Sequence of chain 38.L:
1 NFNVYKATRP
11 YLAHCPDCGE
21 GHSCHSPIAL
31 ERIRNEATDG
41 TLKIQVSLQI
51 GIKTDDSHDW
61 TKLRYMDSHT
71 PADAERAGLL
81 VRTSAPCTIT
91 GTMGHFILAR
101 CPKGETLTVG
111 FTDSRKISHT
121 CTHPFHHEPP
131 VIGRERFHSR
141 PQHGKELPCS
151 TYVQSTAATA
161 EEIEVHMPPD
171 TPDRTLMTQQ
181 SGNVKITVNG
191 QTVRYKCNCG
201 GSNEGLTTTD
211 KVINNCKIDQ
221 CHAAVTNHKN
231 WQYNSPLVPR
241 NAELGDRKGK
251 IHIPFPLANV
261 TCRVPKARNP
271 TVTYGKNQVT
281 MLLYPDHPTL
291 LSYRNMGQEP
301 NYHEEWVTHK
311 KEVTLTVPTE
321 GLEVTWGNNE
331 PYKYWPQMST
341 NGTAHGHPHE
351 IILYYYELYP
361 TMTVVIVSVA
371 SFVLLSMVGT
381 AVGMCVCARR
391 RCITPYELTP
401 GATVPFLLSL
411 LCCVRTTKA

Binding-site contacts:
Ligand atom O5 contacts residue ASN259 of chain 38.L at 2.3 Å (h-bond).
Ligand atom C4 contacts residue ASN259 of chain 38.L at 4.2 Å.
Ligand atom C2 contacts residue ASN259 of chain 38.L at 2.4 Å.
Ligand atom C1 contacts residue ASN259 of chain 38.L at 1.4 Å.
Ligand atom O7 contacts residue THR116 of chain 38.K at 3.9 Å.
Ligand atom O7 contacts residue LYS181 of chain 38.K at 4.3 Å.
Ligand atom C3 contacts residue ASN259 of chain 38.L at 3.8 Å.
Ligand atom C7 contacts residue ASN259 of chain 38.L at 3.1 Å.
Ligand atom C8 contacts residue ASN259 of chain 38.L at 4.4 Å.
Ligand atom O7 contacts residue ASN259 of chain 38.L at 2.9 Å (h-bond).
Ligand atom C5 contacts residue ASN259 of chain 38.L at 3.7 Å.
Ligand atom N2 contacts residue ASN259 of chain 38.L at 2.9 Å (h-bond).
Ligand atom O6 contacts residue ASN259 of chain 38.L at 4.2 Å.
Ligand atom C8 contacts residue LYS181 of chain 38.K at 4.3 Å.

This small molecule binds to this protein.
Small molecule (SMILES): CC(=O)N[C@@H]1[C@@H](O)[C@H](O)[C@@H](CO)O[C@H]1O

Sequence of chain 38.K:
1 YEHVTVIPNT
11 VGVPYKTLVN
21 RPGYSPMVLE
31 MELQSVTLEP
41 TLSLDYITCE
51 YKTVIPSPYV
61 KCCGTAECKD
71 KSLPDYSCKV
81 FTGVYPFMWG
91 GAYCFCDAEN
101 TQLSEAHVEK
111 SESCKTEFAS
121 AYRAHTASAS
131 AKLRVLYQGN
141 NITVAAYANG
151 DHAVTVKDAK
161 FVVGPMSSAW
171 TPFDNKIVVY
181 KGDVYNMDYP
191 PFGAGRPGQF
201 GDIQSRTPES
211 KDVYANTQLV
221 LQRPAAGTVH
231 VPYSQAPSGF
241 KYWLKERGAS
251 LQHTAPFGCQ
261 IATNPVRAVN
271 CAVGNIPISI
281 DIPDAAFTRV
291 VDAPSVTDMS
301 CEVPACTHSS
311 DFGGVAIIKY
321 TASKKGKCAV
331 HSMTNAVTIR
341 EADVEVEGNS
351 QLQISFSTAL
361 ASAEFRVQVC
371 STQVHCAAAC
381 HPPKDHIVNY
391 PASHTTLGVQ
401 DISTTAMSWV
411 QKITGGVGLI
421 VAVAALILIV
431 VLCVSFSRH